Binding-site contacts:
Ligand atom O7 contacts residue ASN37 of chain 1.A at 3.2 Å (h-bond).
Ligand atom C2 contacts residue ASN37 of chain 1.A at 2.7 Å.
Ligand atom C7 contacts residue ASN37 of chain 1.A at 3.2 Å.
Ligand atom C1 contacts residue ASN37 of chain 1.A at 2.6 Å.
Ligand atom C8 contacts residue ASN37 of chain 1.A at 4.2 Å.
Ligand atom C5 contacts residue ASN37 of chain 1.A at 4.1 Å.
Ligand atom C6 contacts residue SER88 of chain 1.A at 4.2 Å.
Ligand atom O5 contacts residue ASN37 of chain 1.A at 4.3 Å.
Ligand atom N2 contacts residue ASN37 of chain 1.A at 3.0 Å (h-bond).
Ligand atom C6 contacts residue ASN37 of chain 1.A at 3.7 Å.
Ligand atom C3 contacts residue ASN37 of chain 1.A at 4.2 Å.
Ligand atom O5 contacts residue ASN37 of chain 1.A at 3.3 Å (h-bond).

The protein below binds the small molecule below.
Small molecule (SMILES): CC(=O)N[C@H]1CO[C@H](CO[C@@H]2O[C@@H](C)[C@@H](O)[C@@H](O)[C@@H]2O)[C@@H](O)[C@@H]1O

Sequence of chain 1.A:
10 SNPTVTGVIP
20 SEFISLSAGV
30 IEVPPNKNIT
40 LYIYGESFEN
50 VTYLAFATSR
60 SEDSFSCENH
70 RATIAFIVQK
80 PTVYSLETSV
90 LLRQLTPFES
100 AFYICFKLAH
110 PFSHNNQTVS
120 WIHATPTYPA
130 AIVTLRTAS